Sequence of chain 1.A:
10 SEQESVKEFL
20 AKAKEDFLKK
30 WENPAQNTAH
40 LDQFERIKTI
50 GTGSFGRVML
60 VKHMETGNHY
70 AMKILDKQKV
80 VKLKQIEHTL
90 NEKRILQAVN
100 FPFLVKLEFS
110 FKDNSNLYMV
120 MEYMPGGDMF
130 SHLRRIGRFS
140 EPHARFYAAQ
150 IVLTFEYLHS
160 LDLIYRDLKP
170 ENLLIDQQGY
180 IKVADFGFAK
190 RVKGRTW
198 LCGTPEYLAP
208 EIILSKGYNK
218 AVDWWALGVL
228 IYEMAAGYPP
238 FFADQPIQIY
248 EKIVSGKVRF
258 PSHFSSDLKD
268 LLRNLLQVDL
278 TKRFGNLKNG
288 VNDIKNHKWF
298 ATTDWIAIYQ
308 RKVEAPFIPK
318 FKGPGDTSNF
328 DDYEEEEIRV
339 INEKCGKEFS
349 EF

A small-molecule ligand and the protein it binds are described below.
Small molecule (SMILES): C[C@@H](N)C1CCC(C(=O)Nc2ccncc2)CC1

Binding-site contacts:
Ligand atom C12 contacts residue ALA70 of chain 1.A at 3.4 Å (hydrophobic).
Ligand atom C16 contacts residue PHE327 of chain 1.A at 3.9 Å (hydrophobic).
Ligand atom C14 contacts residue LEU173 of chain 1.A at 3.6 Å (hydrophobic).
Ligand atom C15 contacts residue PHE327 of chain 1.A at 3.7 Å (hydrophobic).
Ligand atom C16 contacts residue LEU173 of chain 1.A at 4.1 Å (hydrophobic).
Ligand atom O23 contacts residue MET120 of chain 1.A at 4.0 Å.
Ligand atom C36 contacts residue GLU170 of chain 1.A at 4.0 Å.
Ligand atom C13 contacts residue LEU173 of chain 1.A at 3.6 Å (hydrophobic).
Ligand atom C34 contacts residue ASP184 of chain 1.A at 3.5 Å.
Ligand atom C35 contacts residue GLU170 of chain 1.A at 3.4 Å.
Ligand atom N43 contacts residue ASN171 of chain 1.A at 2.8 Å (h-bond).
Ligand atom C41 contacts residue ASN171 of chain 1.A at 3.7 Å.
Ligand atom C16 contacts residue MET123 of chain 1.A at 3.5 Å (hydrophobic).
Ligand atom C36 contacts residue ALA183 of chain 1.A at 4.2 Å (hydrophobic).
Ligand atom C12 contacts residue MET123 of chain 1.A at 4.2 Å (hydrophobic).
Ligand atom C16 contacts residue ALA70 of chain 1.A at 4.2 Å (hydrophobic).
Ligand atom N21 contacts residue LEU173 of chain 1.A at 3.9 Å.
Ligand atom N11 contacts residue GLU121 of chain 1.A at 3.5 Å (salt-bridge).
Ligand atom C13 contacts residue ALA70 of chain 1.A at 3.8 Å (hydrophobic).
Ligand atom C15 contacts residue LEU173 of chain 1.A at 3.6 Å (hydrophobic).
Ligand atom C22 contacts residue VAL57 of chain 1.A at 4.1 Å (hydrophobic).
Ligand atom O23 contacts residue VAL57 of chain 1.A at 4.0 Å.
Ligand atom C42 contacts residue ASN171 of chain 1.A at 3.8 Å.
Ligand atom C34 contacts residue ASN171 of chain 1.A at 4.0 Å.
Ligand atom C16 contacts residue TYR122 of chain 1.A at 3.7 Å (hydrophobic).
Ligand atom N43 contacts residue ASP184 of chain 1.A at 2.5 Å (salt-bridge).
Ligand atom C15 contacts residue ILE49 of chain 1.A at 3.7 Å (hydrophobic).
Ligand atom C12 contacts residue GLU121 of chain 1.A at 3.3 Å.
Ligand atom C12 contacts residue LEU173 of chain 1.A at 4.1 Å (hydrophobic).
Ligand atom C32 contacts residue VAL57 of chain 1.A at 3.4 Å (hydrophobic).
Ligand atom C16 contacts residue ILE49 of chain 1.A at 4.1 Å (hydrophobic).
Ligand atom C13 contacts residue MET120 of chain 1.A at 4.3 Å (hydrophobic).
Ligand atom O23 contacts residue ALA183 of chain 1.A at 4.0 Å.
Ligand atom C41 contacts residue ASP184 of chain 1.A at 3.3 Å.
Ligand atom N21 contacts residue VAL57 of chain 1.A at 4.2 Å.
Ligand atom C42 contacts residue GLU170 of chain 1.A at 4.3 Å.
Ligand atom N11 contacts residue TYR122 of chain 1.A at 3.6 Å.
Ligand atom N11 contacts residue MET123 of chain 1.A at 3.1 Å (h-bond).
Ligand atom C35 contacts residue ASN171 of chain 1.A at 3.5 Å.
Ligand atom N11 contacts residue ALA70 of chain 1.A at 3.6 Å.